Binding-site contacts:
Ligand atom N2 contacts residue ASP298 of chain 1.B at 4.0 Å.
Ligand atom C13 contacts residue GLY408 of chain 1.B at 3.5 Å.
Ligand atom C2 contacts residue THR407 of chain 1.B at 3.9 Å.
Ligand atom O4 contacts residue ASP378 of chain 1.B at 3.0 Å (salt-bridge).
Ligand atom N2 contacts residue CO31 of chain 1.BA at 2.9 Å (h-bond).
Ligand atom C4 contacts residue LEU406 of chain 1.B at 3.9 Å (hydrophobic).
Ligand atom C11 contacts residue ZN1 of chain 1.AA at 2.9 Å.
Ligand atom C8 contacts residue ASN376 of chain 1.B at 3.3 Å.
Ligand atom N2 contacts residue ZN1 of chain 1.AA at 2.9 Å.
Ligand atom C1 contacts residue GLY408 of chain 1.B at 3.6 Å.
Ligand atom C2 contacts residue ALA496 of chain 1.B at 4.0 Å (hydrophobic).
Ligand atom N1 contacts residue ASP378 of chain 1.B at 4.0 Å.
Ligand atom N2 contacts residue LYS293 of chain 1.B at 3.8 Å.
Ligand atom O4 contacts residue ZN1 of chain 1.Z at 2.1 Å.
Ligand atom O3 contacts residue ZN1 of chain 1.AA at 2.3 Å.
Ligand atom O4 contacts residue GLU380 of chain 1.B at 3.0 Å (salt-bridge).
Ligand atom C11 contacts residue ASP378 of chain 1.B at 3.2 Å.
Ligand atom BR1 contacts residue PHE317 of chain 1.B at 3.8 Å.
Ligand atom C3 contacts residue LEU406 of chain 1.B at 3.4 Å (hydrophobic).
Ligand atom O4 contacts residue ASP298 of chain 1.B at 3.1 Å (salt-bridge).
Ligand atom O4 contacts residue LYS293 of chain 1.B at 3.2 Å (salt-bridge).
Ligand atom N2 contacts residue ZN1 of chain 1.Z at 3.2 Å.
Ligand atom C3 contacts residue THR405 of chain 1.B at 4.0 Å.
Ligand atom C11 contacts residue LYS305 of chain 1.B at 3.9 Å.
Ligand atom C11 contacts residue ASP298 of chain 1.B at 4.0 Å.
Ligand atom BR1 contacts residue ALA496 of chain 1.B at 4.0 Å.
Ligand atom C3 contacts residue GLY408 of chain 1.B at 3.5 Å.
Ligand atom C3 contacts residue THR407 of chain 1.B at 3.8 Å.
Ligand atom C4 contacts residue GLY408 of chain 1.B at 3.5 Å.
Ligand atom C11 contacts residue LEU406 of chain 1.B at 3.7 Å (hydrophobic).
Ligand atom O3 contacts residue ASP298 of chain 1.B at 3.3 Å (salt-bridge).
Ligand atom O4 contacts residue ZN1 of chain 1.AA at 2.1 Å.
Ligand atom O4 contacts residue CO31 of chain 1.BA at 2.9 Å (h-bond).
Ligand atom C5 contacts residue LEU406 of chain 1.B at 3.5 Å (hydrophobic).
Ligand atom N2 contacts residue ASP378 of chain 1.B at 3.2 Å (salt-bridge).
Ligand atom N2 contacts residue LEU406 of chain 1.B at 3.0 Å (h-bond).
Ligand atom C12 contacts residue GLY408 of chain 1.B at 3.6 Å.
Ligand atom O3 contacts residue ASP378 of chain 1.B at 2.8 Å (salt-bridge).
Ligand atom O3 contacts residue LYS305 of chain 1.B at 2.8 Å (salt-bridge).
Ligand atom C2 contacts residue GLY408 of chain 1.B at 3.6 Å.

Sequence of chain 1.B:
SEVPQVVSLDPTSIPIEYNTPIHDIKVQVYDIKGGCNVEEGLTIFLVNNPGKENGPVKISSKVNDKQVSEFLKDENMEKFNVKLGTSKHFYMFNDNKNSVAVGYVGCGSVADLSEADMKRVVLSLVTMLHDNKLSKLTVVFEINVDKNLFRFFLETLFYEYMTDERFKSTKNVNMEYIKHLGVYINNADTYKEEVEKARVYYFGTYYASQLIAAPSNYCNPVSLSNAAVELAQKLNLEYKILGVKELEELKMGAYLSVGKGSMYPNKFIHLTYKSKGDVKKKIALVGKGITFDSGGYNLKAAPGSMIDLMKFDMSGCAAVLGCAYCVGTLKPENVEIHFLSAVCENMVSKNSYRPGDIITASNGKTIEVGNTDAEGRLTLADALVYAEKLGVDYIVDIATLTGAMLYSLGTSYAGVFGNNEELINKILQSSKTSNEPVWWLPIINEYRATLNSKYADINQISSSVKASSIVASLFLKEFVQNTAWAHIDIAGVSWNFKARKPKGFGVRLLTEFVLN

A protein and the small-molecule ligand that binds it are described below.
Small molecule (SMILES): CC(C)(C)OC(=O)N[C@@H](C(=O)NO)c1ccc(Br)cc1